The protein below binds the small molecule below.
Small molecule (SMILES): Nc1cccc(Cn2c(-c3ccc(Oc4cncnc4)cc3)ccc2-c2ccccc2Cl)n1

Binding-site contacts:
Ligand atom N1 contacts residue GLY29 of chain 1.A at 3.4 Å.
Ligand atom C1 contacts residue VAL85 of chain 1.A at 3.6 Å (hydrophobic).
Ligand atom C25 contacts residue ASP48 of chain 1.A at 3.5 Å.
Ligand atom C11 contacts residue PHE124 of chain 1.A at 3.7 Å (hydrophobic).
Ligand atom C8 contacts residue PHE124 of chain 1.A at 3.6 Å (hydrophobic).
Ligand atom N5 contacts residue ASP48 of chain 1.A at 2.8 Å (salt-bridge).
Ligand atom N1 contacts residue GLN28 of chain 1.A at 3.8 Å.
Ligand atom C18 contacts residue TRP92 of chain 1.A at 3.7 Å (hydrophobic).
Ligand atom C20 contacts residue ILE126 of chain 1.A at 3.7 Å (hydrophobic).
Ligand atom C14 contacts residue GLN28 of chain 1.A at 3.7 Å.
Ligand atom C6 contacts residue PHE124 of chain 1.A at 3.6 Å (hydrophobic).
Ligand atom C10 contacts residue PHE124 of chain 1.A at 3.2 Å (hydrophobic).
Ligand atom C21 contacts residue TRP92 of chain 1.A at 3.5 Å (hydrophobic).
Ligand atom C11 contacts residue TYR87 of chain 1.A at 3.3 Å (hydrophobic).
Ligand atom C8 contacts residue TRP131 of chain 1.A at 3.5 Å (hydrophobic).
Ligand atom N2 contacts residue THR248 of chain 1.A at 3.8 Å.
Ligand atom C15 contacts residue ILE126 of chain 1.A at 3.7 Å (hydrophobic).
Ligand atom N5 contacts residue ASP244 of chain 1.A at 2.7 Å (salt-bridge).
Ligand atom C10 contacts residue TYR87 of chain 1.A at 3.6 Å (hydrophobic).
Ligand atom N2 contacts residue GLY27 of chain 1.A at 3.6 Å (h-bond).
Ligand atom C16 contacts residue GLY246 of chain 1.A at 3.5 Å.
Ligand atom O1 contacts residue TRP131 of chain 1.A at 3.5 Å.
Ligand atom C6 contacts residue ILE134 of chain 1.A at 3.6 Å (hydrophobic).
Ligand atom C4 contacts residue VAL85 of chain 1.A at 3.8 Å (hydrophobic).
Ligand atom C7 contacts residue GLY246 of chain 1.A at 3.7 Å.
Ligand atom C14 contacts residue GLY29 of chain 1.A at 3.8 Å.
Ligand atom C17 contacts residue ILE134 of chain 1.A at 3.7 Å (hydrophobic).
Ligand atom N1 contacts residue GLY246 of chain 1.A at 3.3 Å (h-bond).
Ligand atom C16 contacts residue GLY27 of chain 1.A at 3.6 Å.
Ligand atom C26 contacts residue ASP48 of chain 1.A at 3.5 Å.
Ligand atom CL1 contacts residue TRP92 of chain 1.A at 3.5 Å.
Ligand atom C16 contacts residue THR248 of chain 1.A at 3.2 Å.
Ligand atom C14 contacts residue GLY246 of chain 1.A at 3.5 Å.
Ligand atom N3 contacts residue ASP48 of chain 1.A at 2.6 Å (salt-bridge).
Ligand atom N5 contacts residue GLY50 of chain 1.A at 3.4 Å.
Ligand atom C24 contacts residue ASP48 of chain 1.A at 3.5 Å.
Ligand atom C22 contacts residue PHE124 of chain 1.A at 3.6 Å (hydrophobic).
Ligand atom C11 contacts residue TRP92 of chain 1.A at 3.6 Å (hydrophobic).
Ligand atom O1 contacts residue ILE126 of chain 1.A at 3.3 Å.
Ligand atom C25 contacts residue ASP244 of chain 1.A at 3.7 Å.

Sequence of chain 1.A:
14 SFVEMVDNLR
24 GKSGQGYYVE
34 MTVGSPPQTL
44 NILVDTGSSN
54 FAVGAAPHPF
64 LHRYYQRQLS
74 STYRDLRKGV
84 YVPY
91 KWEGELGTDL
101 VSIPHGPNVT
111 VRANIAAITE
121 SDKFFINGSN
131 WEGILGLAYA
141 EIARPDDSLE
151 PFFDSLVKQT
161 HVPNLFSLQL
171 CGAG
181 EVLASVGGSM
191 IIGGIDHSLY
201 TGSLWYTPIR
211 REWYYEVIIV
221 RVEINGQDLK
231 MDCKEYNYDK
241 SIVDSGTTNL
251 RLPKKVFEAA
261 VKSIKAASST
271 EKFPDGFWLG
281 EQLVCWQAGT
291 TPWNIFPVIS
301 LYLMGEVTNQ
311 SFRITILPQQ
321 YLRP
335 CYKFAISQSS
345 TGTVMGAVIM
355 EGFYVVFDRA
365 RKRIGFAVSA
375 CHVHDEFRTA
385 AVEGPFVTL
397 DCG